This protein binds this small molecule.
Small molecule (SMILES): CC(=O)N[C@H]1[C@H](O[C@@H]2[C@@H](O)[C@H](O)O[C@H](CO)[C@@H]2O)O[C@H](CO)[C@@H](O[C@@H]2O[C@@H](C)[C@@H](O)[C@@H](O)[C@@H]2O)[C@@H]1O[C@@H]1O[C@H](CO)[C@H](O)[C@H](O)[C@H]1O

Sequence of chain 1.D:
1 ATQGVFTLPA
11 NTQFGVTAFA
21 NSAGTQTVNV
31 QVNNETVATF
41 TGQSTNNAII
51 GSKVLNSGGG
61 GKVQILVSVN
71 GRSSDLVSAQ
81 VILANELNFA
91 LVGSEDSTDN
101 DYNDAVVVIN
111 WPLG

Sequence of chain 1.C:
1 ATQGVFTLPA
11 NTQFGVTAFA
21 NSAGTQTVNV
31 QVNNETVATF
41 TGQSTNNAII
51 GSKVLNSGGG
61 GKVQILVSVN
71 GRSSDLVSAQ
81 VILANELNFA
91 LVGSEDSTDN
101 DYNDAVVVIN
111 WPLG

Binding-site contacts:
Ligand atom O2 contacts residue ASP96 of chain 1.C at 2.6 Å (salt-bridge).
Ligand atom C2 contacts residue CA1 of chain 1.O at 3.4 Å.
Ligand atom C4 contacts residue CA1 of chain 1.P at 3.5 Å.
Ligand atom C3 contacts residue CA1 of chain 1.P at 3.4 Å.
Ligand atom O4 contacts residue SER22 of chain 1.C at 3.5 Å.
Ligand atom O6 contacts residue ASP99 of chain 1.C at 3.5 Å.
Ligand atom C6 contacts residue ASP96 of chain 1.C at 3.5 Å.
Ligand atom C2 contacts residue CA1 of chain 1.P at 3.8 Å.
Ligand atom O2 contacts residue CA1 of chain 1.O at 2.5 Å.
Ligand atom C1 contacts residue ALA23 of chain 1.C at 3.8 Å (hydrophobic).
Ligand atom O4 contacts residue ASN21 of chain 1.C at 3.1 Å (h-bond).
Ligand atom C3 contacts residue CA1 of chain 1.O at 3.4 Å.
Ligand atom C2 contacts residue SER22 of chain 1.C at 3.6 Å.
Ligand atom O6 contacts residue GLY24 of chain 1.C at 3.5 Å (h-bond).
Ligand atom C4 contacts residue GLY114 of chain 1.D at 3.5 Å.
Ligand atom O2 contacts residue GLU95 of chain 1.C at 3.5 Å (salt-bridge).
Ligand atom C1 contacts residue ASP96 of chain 1.C at 3.9 Å.
Ligand atom O5 contacts residue SER22 of chain 1.C at 3.5 Å (h-bond).
Ligand atom C5 contacts residue SER97 of chain 1.C at 3.7 Å.
Ligand atom C6 contacts residue ALA23 of chain 1.C at 3.6 Å (hydrophobic).
Ligand atom O2 contacts residue ASP104 of chain 1.C at 3.3 Å (salt-bridge).
Ligand atom O4 contacts residue ASP104 of chain 1.C at 3.8 Å.
Ligand atom C6 contacts residue GLY114 of chain 1.D at 3.6 Å.
Ligand atom O3 contacts residue ASP99 of chain 1.C at 2.6 Å (salt-bridge).
Ligand atom O3 contacts residue CA1 of chain 1.O at 2.5 Å.
Ligand atom C3 contacts residue ASP104 of chain 1.C at 3.8 Å.
Ligand atom O3 contacts residue CA1 of chain 1.P at 2.5 Å.
Ligand atom O2 contacts residue ASP99 of chain 1.C at 3.6 Å.
Ligand atom O6 contacts residue SER22 of chain 1.C at 3.7 Å.
Ligand atom C3 contacts residue ASP99 of chain 1.C at 3.2 Å.
Ligand atom O4 contacts residue GLY114 of chain 1.D at 2.6 Å (h-bond).
Ligand atom O3 contacts residue ASP104 of chain 1.C at 3.0 Å (salt-bridge).
Ligand atom O3 contacts residue ASP101 of chain 1.C at 2.9 Å (salt-bridge).
Ligand atom C1 contacts residue SER22 of chain 1.C at 3.3 Å.
Ligand atom O5 contacts residue ALA23 of chain 1.C at 2.9 Å (h-bond).
Ligand atom C6 contacts residue ASP99 of chain 1.C at 3.7 Å.
Ligand atom O4 contacts residue CA1 of chain 1.P at 2.5 Å.
Ligand atom C2 contacts residue ASP104 of chain 1.C at 3.3 Å.
Ligand atom O2 contacts residue SER97 of chain 1.C at 3.4 Å.
Ligand atom C2 contacts residue ASP96 of chain 1.C at 3.5 Å.